This small molecule binds to this protein.
Small molecule (SMILES): CC(=O)N[C@@H]1[C@@H](O)[C@H](O)[C@@H](CO)O[C@H]1O

Binding-site contacts:
Ligand atom N2 contacts residue SER109 of chain 1.F at 3.3 Å (h-bond).
Ligand atom C7 contacts residue ASN107 of chain 1.F at 3.2 Å.
Ligand atom C4 contacts residue ASN107 of chain 1.F at 3.9 Å.
Ligand atom C1 contacts residue SER109 of chain 1.F at 4.4 Å.
Ligand atom N2 contacts residue ASN107 of chain 1.F at 2.8 Å (h-bond).
Ligand atom C6 contacts residue GLU110 of chain 1.F at 3.8 Å.
Ligand atom C5 contacts residue GLU110 of chain 1.F at 4.1 Å.
Ligand atom O3 contacts residue ASN107 of chain 1.F at 4.5 Å.
Ligand atom C8 contacts residue SER109 of chain 1.F at 3.6 Å.
Ligand atom O6 contacts residue GLU110 of chain 1.F at 4.1 Å.
Ligand atom C2 contacts residue ASN107 of chain 1.F at 2.3 Å.
Ligand atom C1 contacts residue ASN107 of chain 1.F at 1.4 Å.
Ligand atom C3 contacts residue SER109 of chain 1.F at 4.4 Å.
Ligand atom C2 contacts residue SER109 of chain 1.F at 4.2 Å.
Ligand atom O5 contacts residue ASN107 of chain 1.F at 2.2 Å (h-bond).
Ligand atom C5 contacts residue ASN107 of chain 1.F at 3.4 Å.
Ligand atom C7 contacts residue SER109 of chain 1.F at 3.7 Å.
Ligand atom O7 contacts residue ASN107 of chain 1.F at 3.0 Å (h-bond).
Ligand atom C3 contacts residue ASN107 of chain 1.F at 3.5 Å.

Sequence of chain 1.F:
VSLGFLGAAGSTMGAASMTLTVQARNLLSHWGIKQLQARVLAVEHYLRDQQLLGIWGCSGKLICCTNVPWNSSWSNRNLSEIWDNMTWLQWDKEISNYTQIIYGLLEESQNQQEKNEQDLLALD